Sequence of chain 1.C:
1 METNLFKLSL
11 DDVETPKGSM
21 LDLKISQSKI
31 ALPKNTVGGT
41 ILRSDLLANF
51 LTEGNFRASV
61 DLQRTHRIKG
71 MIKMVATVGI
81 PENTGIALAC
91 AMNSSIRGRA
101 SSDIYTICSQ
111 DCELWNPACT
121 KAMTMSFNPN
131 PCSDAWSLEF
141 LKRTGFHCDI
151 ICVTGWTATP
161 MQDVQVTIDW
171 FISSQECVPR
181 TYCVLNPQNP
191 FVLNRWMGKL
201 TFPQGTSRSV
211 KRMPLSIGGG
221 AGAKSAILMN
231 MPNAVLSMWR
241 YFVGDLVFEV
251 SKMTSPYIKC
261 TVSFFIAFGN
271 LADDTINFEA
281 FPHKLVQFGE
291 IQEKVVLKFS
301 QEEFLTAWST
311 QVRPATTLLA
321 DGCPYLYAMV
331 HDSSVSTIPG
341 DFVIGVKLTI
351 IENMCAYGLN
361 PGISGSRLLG

A protein and the small-molecule ligand that binds it are described below.
Small molecule (SMILES): Nc1ccn([C@@H]2O[C@H](CO[P](=O)(O)O[C@H]3[C@@H](O)[C@H](n4ccc(=O)[nH]c4=O)O[C@@H]3CO[P](=O)(O)O[C@H]3[C@@H](O)[C@H](n4ccc(N)nc4=O)O[C@@H]3CO[P](=O)(O)O[C@H]3[C@@H](O)[C@H](n4ccc(=O)[nH]c4=O)O[C@@H]3CO[P](=O)(O)O[C@H]3[C@@H](O)[C@H](n4cnc5c(=O)nc(N)[nH]c54)O[C@@H]3CO[P](=O)(O)O[C@H]3[C@@H](O)[C@H](n4cnc5c(N)ncnc54)O[C@@H]3CO)[C@@H](O)[C@H]2O)c(=O)n1

Binding-site contacts:
Ligand atom C5' contacts residue THR124 of chain 22.C at 3.5 Å.
Ligand atom C1' contacts residue PRO190 of chain 22.C at 3.9 Å (hydrophobic).
Ligand atom OP1 contacts residue SER126 of chain 22.C at 2.8 Å (h-bond).
Ligand atom OP1 contacts residue ASN4 of chain 1.C at 3.5 Å.
Ligand atom C2 contacts residue ARG180 of chain 22.C at 3.6 Å.
Ligand atom C4' contacts residue THR124 of chain 22.C at 3.6 Å.
Ligand atom C4' contacts residue GLU2 of chain 1.C at 3.5 Å.
Ligand atom P contacts residue LYS7 of chain 1.C at 3.2 Å.
Ligand atom C4' contacts residue SER126 of chain 22.C at 3.4 Å.
Ligand atom O5' contacts residue LYS7 of chain 1.C at 3.4 Å (salt-bridge).
Ligand atom P contacts residue THR3 of chain 1.C at 3.9 Å.
Ligand atom OP1 contacts residue THR124 of chain 22.C at 4.0 Å.
Ligand atom O2' contacts residue MET125 of chain 22.C at 3.6 Å.
Ligand atom N3 contacts residue ARG180 of chain 22.C at 4.0 Å.
Ligand atom O2' contacts residue SER126 of chain 22.C at 3.6 Å (h-bond).
Ligand atom N6 contacts residue ILE350 of chain 22.C at 4.0 Å.
Ligand atom OP2 contacts residue LYS7 of chain 1.C at 2.6 Å (salt-bridge).
Ligand atom O4' contacts residue PRO190 of chain 22.C at 3.2 Å.
Ligand atom OP1 contacts residue LYS7 of chain 1.C at 3.4 Å (salt-bridge).
Ligand atom C5' contacts residue SER126 of chain 22.C at 3.9 Å.
Ligand atom O3' contacts residue THR3 of chain 1.C at 3.8 Å.
Ligand atom C1' contacts residue ARG180 of chain 22.C at 3.7 Å.
Ligand atom C4 contacts residue VAL192 of chain 22.C at 3.9 Å (hydrophobic).
Ligand atom OP1 contacts residue THR3 of chain 1.C at 2.9 Å (h-bond).
Ligand atom C5 contacts residue ILE350 of chain 22.C at 3.6 Å (hydrophobic).
Ligand atom N3 contacts residue VAL192 of chain 22.C at 3.4 Å.
Ligand atom O3' contacts residue GLU2 of chain 1.C at 3.6 Å.
Ligand atom OP1 contacts residue THR124 of chain 22.C at 3.8 Å.
Ligand atom O2' contacts residue ARG180 of chain 22.C at 3.9 Å.
Ligand atom O3' contacts residue SER126 of chain 22.C at 3.3 Å.
Ligand atom O4' contacts residue ARG180 of chain 22.C at 4.0 Å.
Ligand atom O2' contacts residue MET1 of chain 1.C at 3.2 Å (h-bond).
Ligand atom N6 contacts residue THR349 of chain 22.C at 3.9 Å.
Ligand atom N7 contacts residue ILE350 of chain 22.C at 3.8 Å.
Ligand atom C4' contacts residue MET1 of chain 1.C at 3.9 Å (hydrophobic).
Ligand atom O4' contacts residue MET1 of chain 1.C at 3.7 Å.
Ligand atom C6 contacts residue ILE350 of chain 22.C at 3.8 Å (hydrophobic).
Ligand atom C5' contacts residue GLU2 of chain 1.C at 3.2 Å.
Ligand atom P contacts residue SER126 of chain 22.C at 3.7 Å.
Ligand atom C2 contacts residue VAL192 of chain 22.C at 3.7 Å (hydrophobic).

Sequence of chain 22.C:
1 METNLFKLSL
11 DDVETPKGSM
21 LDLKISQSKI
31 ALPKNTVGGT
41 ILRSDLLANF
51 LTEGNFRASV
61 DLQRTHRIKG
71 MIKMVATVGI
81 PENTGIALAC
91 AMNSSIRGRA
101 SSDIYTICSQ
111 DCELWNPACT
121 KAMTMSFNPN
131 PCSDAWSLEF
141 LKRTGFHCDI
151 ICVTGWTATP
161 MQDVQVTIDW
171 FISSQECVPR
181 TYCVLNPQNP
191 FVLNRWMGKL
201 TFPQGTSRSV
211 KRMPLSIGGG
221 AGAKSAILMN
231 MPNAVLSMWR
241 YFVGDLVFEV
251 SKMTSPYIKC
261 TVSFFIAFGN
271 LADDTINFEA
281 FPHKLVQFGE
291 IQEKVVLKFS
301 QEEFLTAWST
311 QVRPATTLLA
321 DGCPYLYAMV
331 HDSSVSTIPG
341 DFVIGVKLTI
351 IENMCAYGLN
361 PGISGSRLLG